Binding-site contacts:
Ligand atom C17 contacts residue ACT1 of chain 1.K at 4.1 Å.
Ligand atom C10 contacts residue THR22 of chain 1.C at 3.9 Å.
Ligand atom O1 contacts residue ILE159 of chain 1.C at 3.5 Å.
Ligand atom CL contacts residue TYR176 of chain 1.C at 3.3 Å.
Ligand atom C12 contacts residue THR22 of chain 1.C at 3.6 Å.
Ligand atom C14 contacts residue TYR164 of chain 1.C at 3.2 Å (hydrophobic).
Ligand atom C13 contacts residue VAL163 of chain 1.C at 4.0 Å (hydrophobic).
Ligand atom N contacts residue ACT1 of chain 1.K at 4.0 Å.
Ligand atom C6 contacts residue PRO47 of chain 1.C at 3.5 Å (hydrophobic).
Ligand atom C15 contacts residue ILE177 of chain 1.C at 4.0 Å (hydrophobic).
Ligand atom C18 contacts residue CYS23 of chain 1.C at 4.0 Å (hydrophobic).
Ligand atom O contacts residue TYR20 of chain 1.C at 3.5 Å.
Ligand atom C14 contacts residue ILE177 of chain 1.C at 3.5 Å (hydrophobic).
Ligand atom C11 contacts residue THR22 of chain 1.C at 3.0 Å.
Ligand atom CL contacts residue SER173 of chain 1.C at 3.5 Å.
Ligand atom C5 contacts residue ILE177 of chain 1.C at 4.0 Å (hydrophobic).
Ligand atom C9 contacts residue PRO24 of chain 1.C at 3.6 Å (hydrophobic).
Ligand atom C10 contacts residue ILE159 of chain 1.C at 4.0 Å (hydrophobic).
Ligand atom O3 contacts residue TYR20 of chain 1.C at 4.0 Å.
Ligand atom C11 contacts residue VAL256 of chain 1.C at 3.4 Å (hydrophobic).
Ligand atom O2 contacts residue PHE25 of chain 1.C at 3.3 Å.
Ligand atom CL contacts residue LEU260 of chain 1.C at 3.3 Å.
Ligand atom C4 contacts residue THR22 of chain 1.C at 3.6 Å.
Ligand atom C13 contacts residue ILE177 of chain 1.C at 4.0 Å (hydrophobic).
Ligand atom C6 contacts residue TYR20 of chain 1.C at 3.9 Å (hydrophobic).
Ligand atom C12 contacts residue VAL256 of chain 1.C at 3.6 Å (hydrophobic).
Ligand atom O1 contacts residue PRO24 of chain 1.C at 3.3 Å.
Ligand atom C8 contacts residue ACT1 of chain 1.K at 3.9 Å.
Ligand atom C8 contacts residue PRO24 of chain 1.C at 3.9 Å (hydrophobic).
Ligand atom C contacts residue CYS23 of chain 1.C at 4.1 Å (hydrophobic).
Ligand atom C4 contacts residue ILE177 of chain 1.C at 4.1 Å (hydrophobic).
Ligand atom C11 contacts residue ILE159 of chain 1.C at 3.9 Å (hydrophobic).
Ligand atom C5 contacts residue THR22 of chain 1.C at 3.7 Å.
Ligand atom C15 contacts residue TYR164 of chain 1.C at 3.4 Å (hydrophobic).
Ligand atom C14 contacts residue VAL163 of chain 1.C at 3.6 Å (hydrophobic).
Ligand atom C1 contacts residue ACT1 of chain 1.K at 4.1 Å.
Ligand atom C7 contacts residue ACT1 of chain 1.K at 4.0 Å.
Ligand atom N contacts residue PRO24 of chain 1.C at 3.7 Å.
Ligand atom O2 contacts residue CYS23 of chain 1.C at 3.0 Å (h-bond).
Ligand atom C2 contacts residue TYR20 of chain 1.C at 4.1 Å (hydrophobic).

A small-molecule ligand and the protein it binds are described below.
Small molecule (SMILES): COc1ccc2c(c1)c(CC(=O)O)c(C)n2C(=O)c1ccc(Cl)cc1

Sequence of chain 1.C:
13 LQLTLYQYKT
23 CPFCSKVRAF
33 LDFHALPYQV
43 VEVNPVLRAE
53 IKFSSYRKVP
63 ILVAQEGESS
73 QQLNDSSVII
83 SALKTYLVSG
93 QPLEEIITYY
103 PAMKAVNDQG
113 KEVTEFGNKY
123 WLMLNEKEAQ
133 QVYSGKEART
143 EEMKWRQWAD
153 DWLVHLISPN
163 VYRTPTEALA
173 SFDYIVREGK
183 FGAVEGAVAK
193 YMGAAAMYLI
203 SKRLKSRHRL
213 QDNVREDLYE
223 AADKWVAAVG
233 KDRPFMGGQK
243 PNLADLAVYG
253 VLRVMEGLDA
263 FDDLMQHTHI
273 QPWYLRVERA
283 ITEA